This small molecule binds to this protein.
Small molecule (SMILES): C[C@H](Cn1cnc2c(N)ncnc21)OCP(=O)(O)N[C@@H](CCC(=O)O)C(=O)O

Sequence of chain 1.C:
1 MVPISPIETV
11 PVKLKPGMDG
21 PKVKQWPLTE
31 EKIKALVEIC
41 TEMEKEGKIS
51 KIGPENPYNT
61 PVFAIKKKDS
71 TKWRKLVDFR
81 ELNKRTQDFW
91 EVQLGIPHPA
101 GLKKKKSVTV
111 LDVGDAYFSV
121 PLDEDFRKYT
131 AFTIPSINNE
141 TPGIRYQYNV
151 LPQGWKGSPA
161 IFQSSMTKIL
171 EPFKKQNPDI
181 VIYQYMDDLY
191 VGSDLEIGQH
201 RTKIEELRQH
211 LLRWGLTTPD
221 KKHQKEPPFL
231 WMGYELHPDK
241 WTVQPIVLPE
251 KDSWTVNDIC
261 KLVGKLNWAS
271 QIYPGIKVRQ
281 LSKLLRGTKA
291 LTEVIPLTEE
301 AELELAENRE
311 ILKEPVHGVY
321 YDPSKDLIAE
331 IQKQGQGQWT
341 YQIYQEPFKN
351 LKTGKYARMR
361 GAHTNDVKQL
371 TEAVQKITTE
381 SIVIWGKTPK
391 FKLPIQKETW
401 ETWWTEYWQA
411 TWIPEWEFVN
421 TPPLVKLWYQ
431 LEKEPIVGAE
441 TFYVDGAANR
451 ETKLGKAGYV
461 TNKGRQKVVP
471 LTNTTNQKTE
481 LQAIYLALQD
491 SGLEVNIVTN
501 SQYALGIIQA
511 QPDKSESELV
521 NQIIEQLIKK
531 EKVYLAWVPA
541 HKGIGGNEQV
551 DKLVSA

Binding-site contacts:
Ligand atom C16 contacts residue TYR117 of chain 1.C at 3.6 Å (hydrophobic).
Ligand atom C16 contacts residue MET186 of chain 1.C at 4.5 Å (hydrophobic).
Ligand atom C13 contacts residue ASP187 of chain 1.C at 3.3 Å.
Ligand atom O28 contacts residue GLY114 of chain 1.C at 4.4 Å.
Ligand atom O28 contacts residue ASP187 of chain 1.C at 3.3 Å (salt-bridge).
Ligand atom O06 contacts residue ARG74 of chain 1.C at 2.7 Å (salt-bridge).
Ligand atom O14 contacts residue ASP187 of chain 1.C at 3.8 Å.
Ligand atom C19 contacts residue ARG74 of chain 1.C at 4.1 Å.
Ligand atom C27 contacts residue ARG74 of chain 1.C at 3.7 Å.
Ligand atom O07 contacts residue GLN153 of chain 1.C at 4.1 Å.
Ligand atom O11 contacts residue ARG74 of chain 1.C at 4.0 Å.
Ligand atom C09 contacts residue ARG74 of chain 1.C at 3.8 Å.
Ligand atom N18 contacts residue ARG74 of chain 1.C at 3.9 Å.
Ligand atom C25 contacts residue ARG74 of chain 1.C at 4.1 Å.
Ligand atom C21 contacts residue LEU76 of chain 1.C at 4.4 Å (hydrophobic).
Ligand atom O06 contacts residue LYS67 of chain 1.C at 3.2 Å.
Ligand atom C19 contacts residue GLN153 of chain 1.C at 4.2 Å.
Ligand atom O28 contacts residue ALA116 of chain 1.C at 3.6 Å (h-bond).
Ligand atom N18 contacts residue GLN153 of chain 1.C at 4.3 Å.
Ligand atom C04 contacts residue ARG74 of chain 1.C at 4.2 Å.
Ligand atom O07 contacts residue ARG74 of chain 1.C at 3.1 Å (salt-bridge).
Ligand atom O28 contacts residue ASP115 of chain 1.C at 3.8 Å.
Ligand atom O28 contacts residue VAL113 of chain 1.C at 3.3 Å (h-bond).
Ligand atom C05 contacts residue ARG74 of chain 1.C at 3.3 Å.
Ligand atom C10 contacts residue ARG74 of chain 1.C at 4.4 Å.
Ligand atom O07 contacts residue LYS67 of chain 1.C at 3.4 Å.
Ligand atom O01 contacts residue GLN153 of chain 1.C at 3.2 Å (h-bond).
Ligand atom C05 contacts residue LYS67 of chain 1.C at 3.7 Å.
Ligand atom N26 contacts residue ARG74 of chain 1.C at 3.8 Å.
Ligand atom C17 contacts residue GLN153 of chain 1.C at 4.1 Å.
Ligand atom C21 contacts residue GLN153 of chain 1.C at 4.5 Å.
Ligand atom P02 contacts residue ASP187 of chain 1.C at 4.1 Å.
Ligand atom N20 contacts residue GLN153 of chain 1.C at 3.8 Å.
Ligand atom C08 contacts residue ARG74 of chain 1.C at 4.2 Å.